A small-molecule ligand and the protein it binds are described below.
Small molecule (SMILES): CC(=O)N[C@@H]1[C@@H](O)[C@H](O)[C@@H](CO)O[C@H]1O

Sequence of chain 1.D:
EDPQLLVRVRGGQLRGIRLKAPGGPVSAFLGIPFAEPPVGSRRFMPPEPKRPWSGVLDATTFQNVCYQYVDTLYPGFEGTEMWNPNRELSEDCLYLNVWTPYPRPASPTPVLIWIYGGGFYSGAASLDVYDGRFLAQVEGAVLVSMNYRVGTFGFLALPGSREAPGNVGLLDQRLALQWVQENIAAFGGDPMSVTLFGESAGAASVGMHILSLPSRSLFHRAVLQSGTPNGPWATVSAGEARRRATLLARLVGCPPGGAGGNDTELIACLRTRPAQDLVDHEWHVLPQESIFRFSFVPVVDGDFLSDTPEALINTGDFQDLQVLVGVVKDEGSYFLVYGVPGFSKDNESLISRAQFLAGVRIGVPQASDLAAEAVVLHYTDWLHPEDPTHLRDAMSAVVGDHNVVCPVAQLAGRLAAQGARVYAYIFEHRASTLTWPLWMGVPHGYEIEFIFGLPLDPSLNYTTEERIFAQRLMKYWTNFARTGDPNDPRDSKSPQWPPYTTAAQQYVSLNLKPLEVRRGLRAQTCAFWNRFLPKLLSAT

Binding-site contacts:
Ligand atom C4 contacts residue ASN464 of chain 1.D at 3.4 Å.
Ligand atom C7 contacts residue ASN464 of chain 1.D at 4.2 Å.
Ligand atom N2 contacts residue ASN464 of chain 1.D at 3.6 Å.
Ligand atom C8 contacts residue SER462 of chain 1.D at 3.7 Å.
Ligand atom N2 contacts residue SER462 of chain 1.D at 4.5 Å.
Ligand atom C3 contacts residue ASN464 of chain 1.D at 3.6 Å.
Ligand atom C1 contacts residue ASN464 of chain 1.D at 1.4 Å.
Ligand atom O5 contacts residue ASN464 of chain 1.D at 2.4 Å (h-bond).
Ligand atom C2 contacts residue ASN464 of chain 1.D at 2.6 Å.
Ligand atom C1 contacts residue SER462 of chain 1.D at 4.4 Å.
Ligand atom C6 contacts residue ASN464 of chain 1.D at 3.4 Å.
Ligand atom C5 contacts residue ASN464 of chain 1.D at 3.1 Å.